The protein below binds the small molecule below.
Small molecule (SMILES): Nc1ncnc2c1c(C#CCCCNC(=O)CCCCCCCCCO)cn2[C@H]1C[C@H](O)[C@@H](COP(=O)(O)OP(=O)(O)OP(=O)(O)O)O1

Binding-site contacts:
Ligand atom C37 contacts residue ARG368 of chain 1.A at 3.3 Å.
Ligand atom O3G contacts residue TYR319 of chain 1.A at 2.7 Å (h-bond).
Ligand atom O3G contacts residue ASP318 of chain 1.A at 3.2 Å (salt-bridge).
Ligand atom PA contacts residue LYS371 of chain 1.A at 3.5 Å.
Ligand atom O1B contacts residue PHE375 of chain 1.A at 3.1 Å.
Ligand atom C37 contacts residue LYS371 of chain 1.A at 3.3 Å.
Ligand atom O2B contacts residue GLN321 of chain 1.A at 3.3 Å (h-bond).
Ligand atom O3' contacts residue GLU323 of chain 1.A at 3.1 Å (salt-bridge).
Ligand atom O3A contacts residue LYS371 of chain 1.A at 3.0 Å (salt-bridge).
Ligand atom PA contacts residue MG1 of chain 1.D at 3.5 Å.
Ligand atom O2A contacts residue ASP493 of chain 1.A at 2.6 Å (salt-bridge).
Ligand atom C5' contacts residue ASP493 of chain 1.A at 3.2 Å.
Ligand atom O2B contacts residue TYR319 of chain 1.A at 3.0 Å (h-bond).
Ligand atom O1G contacts residue GLN321 of chain 1.A at 3.1 Å (h-bond).
Ligand atom O2A contacts residue MG1 of chain 1.E at 2.2 Å.
Ligand atom PB contacts residue MG1 of chain 1.D at 3.3 Å.
Ligand atom O3B contacts residue GLN321 of chain 1.A at 3.2 Å (h-bond).
Ligand atom O1A contacts residue LYS371 of chain 1.A at 2.9 Å (salt-bridge).
Ligand atom O1G contacts residue SER320 of chain 1.A at 3.3 Å.
Ligand atom N36 contacts residue LYS371 of chain 1.A at 3.3 Å (salt-bridge).
Ligand atom O38 contacts residue LYS371 of chain 1.A at 3.2 Å (salt-bridge).
Ligand atom O2B contacts residue ASP493 of chain 1.A at 2.8 Å (salt-bridge).
Ligand atom O2G contacts residue ARG367 of chain 1.A at 2.4 Å (salt-bridge).
Ligand atom O4' contacts residue ARG281 of chain 1.A at 3.2 Å (salt-bridge).
Ligand atom PG contacts residue MG1 of chain 1.D at 3.5 Å.
Ligand atom O38 contacts residue ARG368 of chain 1.A at 3.2 Å.
Ligand atom O1B contacts residue HIS347 of chain 1.A at 3.1 Å (h-bond).
Ligand atom O2B contacts residue MG1 of chain 1.D at 2.1 Å.
Ligand atom O1B contacts residue GLN321 of chain 1.A at 3.2 Å.
Ligand atom C39 contacts residue ARG368 of chain 1.A at 3.4 Å.
Ligand atom O3B contacts residue HIS347 of chain 1.A at 3.4 Å.
Ligand atom O2A contacts residue MG1 of chain 1.D at 2.1 Å.
Ligand atom PA contacts residue MG1 of chain 1.E at 3.2 Å.
Ligand atom PG contacts residue ARG367 of chain 1.A at 3.4 Å.
Ligand atom O2A contacts residue ASP318 of chain 1.A at 3.3 Å (salt-bridge).
Ligand atom O3' contacts residue ILE322 of chain 1.A at 3.3 Å.
Ligand atom O1G contacts residue ARG367 of chain 1.A at 2.9 Å (salt-bridge).
Ligand atom O2G contacts residue LYS371 of chain 1.A at 2.7 Å (salt-bridge).
Ligand atom O3G contacts residue MG1 of chain 1.D at 2.0 Å.
Ligand atom C2' contacts residue GLU323 of chain 1.A at 3.4 Å.

Sequence of chain 1.A:
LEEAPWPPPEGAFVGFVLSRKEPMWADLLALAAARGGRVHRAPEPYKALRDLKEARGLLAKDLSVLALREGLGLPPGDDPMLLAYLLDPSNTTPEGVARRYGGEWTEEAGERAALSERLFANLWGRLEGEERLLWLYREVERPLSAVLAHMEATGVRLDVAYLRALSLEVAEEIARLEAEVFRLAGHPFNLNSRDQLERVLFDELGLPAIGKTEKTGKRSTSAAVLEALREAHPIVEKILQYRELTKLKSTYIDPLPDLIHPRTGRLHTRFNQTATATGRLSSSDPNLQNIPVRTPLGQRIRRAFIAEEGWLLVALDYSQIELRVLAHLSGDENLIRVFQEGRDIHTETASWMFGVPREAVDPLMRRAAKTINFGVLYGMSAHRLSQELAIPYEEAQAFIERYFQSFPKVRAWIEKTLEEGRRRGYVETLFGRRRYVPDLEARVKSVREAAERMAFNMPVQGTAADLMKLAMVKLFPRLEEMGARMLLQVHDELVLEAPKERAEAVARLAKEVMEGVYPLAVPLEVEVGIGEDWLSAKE